The protein below binds the small molecule below.
Small molecule (SMILES): CC(=O)N[C@@H]1[C@@H](O)[C@H](O)[C@@H](CO)O[C@H]1O

Sequence of chain 1.A:
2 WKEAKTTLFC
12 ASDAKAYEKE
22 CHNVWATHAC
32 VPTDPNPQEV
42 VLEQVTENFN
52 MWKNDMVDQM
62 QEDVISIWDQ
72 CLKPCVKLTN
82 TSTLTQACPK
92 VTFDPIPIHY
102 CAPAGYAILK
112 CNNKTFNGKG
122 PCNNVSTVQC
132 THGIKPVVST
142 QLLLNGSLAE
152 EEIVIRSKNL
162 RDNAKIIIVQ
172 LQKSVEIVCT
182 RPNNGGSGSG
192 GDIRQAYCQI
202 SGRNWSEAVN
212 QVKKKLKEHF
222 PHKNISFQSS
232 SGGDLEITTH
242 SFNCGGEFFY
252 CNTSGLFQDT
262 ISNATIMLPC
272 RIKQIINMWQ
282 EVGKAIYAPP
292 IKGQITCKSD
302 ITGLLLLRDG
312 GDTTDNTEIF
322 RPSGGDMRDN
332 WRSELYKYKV

Binding-site contacts:
Ligand atom N2 contacts residue ASN264 of chain 1.A at 3.0 Å (h-bond).
Ligand atom C2 contacts residue ASN264 of chain 1.A at 2.6 Å.
Ligand atom C1 contacts residue ASN264 of chain 1.A at 1.4 Å.
Ligand atom C5 contacts residue ASN264 of chain 1.A at 3.6 Å.
Ligand atom C4 contacts residue ASN264 of chain 1.A at 4.3 Å.
Ligand atom O5 contacts residue ASN264 of chain 1.A at 2.3 Å (h-bond).
Ligand atom C7 contacts residue ASN264 of chain 1.A at 3.1 Å.
Ligand atom O6 contacts residue ILE262 of chain 1.A at 3.5 Å (h-bond).
Ligand atom C3 contacts residue ASN264 of chain 1.A at 3.9 Å.
Ligand atom O7 contacts residue ASN264 of chain 1.A at 2.8 Å (h-bond).
Ligand atom C8 contacts residue ASN264 of chain 1.A at 4.2 Å.